A small-molecule ligand and the protein it binds are described below.
Small molecule (SMILES): CC(=O)N[C@H]1[C@H](O[C@H]2[C@H](O)[C@@H](NC(C)=O)CO[C@@H]2CO)O[C@H](CO)[C@@H](O)[C@@H]1O

Sequence of chain 1.D:
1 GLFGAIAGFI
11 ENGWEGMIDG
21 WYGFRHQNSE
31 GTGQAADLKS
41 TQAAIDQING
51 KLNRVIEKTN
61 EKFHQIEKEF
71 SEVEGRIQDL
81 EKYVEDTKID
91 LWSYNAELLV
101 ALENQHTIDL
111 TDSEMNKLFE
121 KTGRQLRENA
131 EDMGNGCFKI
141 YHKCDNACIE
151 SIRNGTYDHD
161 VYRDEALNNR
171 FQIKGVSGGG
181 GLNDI

Sequence of chain 1.C:
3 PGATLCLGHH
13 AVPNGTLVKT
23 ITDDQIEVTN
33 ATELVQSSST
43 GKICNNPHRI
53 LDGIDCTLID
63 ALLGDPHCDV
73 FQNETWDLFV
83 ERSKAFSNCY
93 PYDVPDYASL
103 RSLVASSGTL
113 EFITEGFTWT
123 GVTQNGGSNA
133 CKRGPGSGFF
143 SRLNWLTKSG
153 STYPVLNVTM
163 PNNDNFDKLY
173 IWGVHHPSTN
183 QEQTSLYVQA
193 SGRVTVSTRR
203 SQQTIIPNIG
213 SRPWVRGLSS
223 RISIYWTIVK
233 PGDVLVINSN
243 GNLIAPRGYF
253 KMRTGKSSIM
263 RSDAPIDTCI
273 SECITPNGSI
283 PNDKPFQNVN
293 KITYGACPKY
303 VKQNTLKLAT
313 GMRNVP

Binding-site contacts:
Ligand atom C5 contacts residue ASN292 of chain 1.C at 3.9 Å.
Ligand atom C3 contacts residue ASN279 of chain 1.C at 3.8 Å.
Ligand atom C8 contacts residue VAL291 of chain 1.C at 4.3 Å (hydrophobic).
Ligand atom C6 contacts residue ASN292 of chain 1.C at 4.3 Å.
Ligand atom C5 contacts residue ASN279 of chain 1.C at 3.7 Å.
Ligand atom O7 contacts residue ASN279 of chain 1.C at 3.2 Å (h-bond).
Ligand atom C8 contacts residue LYS293 of chain 1.C at 4.5 Å.
Ligand atom C1 contacts residue ASN292 of chain 1.C at 4.1 Å.
Ligand atom C1 contacts residue ASN279 of chain 1.C at 1.4 Å.
Ligand atom C2 contacts residue VAL291 of chain 1.C at 3.9 Å (hydrophobic).
Ligand atom C1 contacts residue VAL291 of chain 1.C at 3.7 Å (hydrophobic).
Ligand atom C7 contacts residue ASN279 of chain 1.C at 3.2 Å.
Ligand atom C8 contacts residue SER39 of chain 1.C at 3.8 Å.
Ligand atom O5 contacts residue ASN292 of chain 1.C at 3.9 Å.
Ligand atom C2 contacts residue ASN279 of chain 1.C at 2.5 Å.
Ligand atom C3 contacts residue VAL291 of chain 1.C at 4.2 Å (hydrophobic).
Ligand atom O6 contacts residue GLU69 of chain 1.D at 3.6 Å.
Ligand atom N2 contacts residue VAL291 of chain 1.C at 3.4 Å (h-bond).
Ligand atom C7 contacts residue VAL291 of chain 1.C at 4.3 Å (hydrophobic).
Ligand atom N2 contacts residue ASN279 of chain 1.C at 2.9 Å (h-bond).
Ligand atom C8 contacts residue ASN279 of chain 1.C at 4.4 Å.
Ligand atom C4 contacts residue ASN279 of chain 1.C at 4.2 Å.
Ligand atom O6 contacts residue ASN292 of chain 1.C at 3.5 Å (h-bond).
Ligand atom O5 contacts residue ASN279 of chain 1.C at 2.4 Å (h-bond).
Ligand atom C8 contacts residue GLU69 of chain 1.D at 3.6 Å.